Binding-site contacts:
Ligand atom OAB contacts residue ILE113 of chain 43.A at 3.2 Å (h-bond).
Ligand atom CAC contacts residue PHE233 of chain 43.A at 3.9 Å (hydrophobic).
Ligand atom OAB contacts residue ASP112 of chain 43.A at 3.6 Å.
Ligand atom CAA contacts residue PRO177 of chain 43.A at 3.3 Å (hydrophobic).
Ligand atom CAS contacts residue TYR201 of chain 43.A at 3.7 Å (hydrophobic).
Ligand atom NBC contacts residue TRP203 of chain 43.A at 3.2 Å.
Ligand atom CBA contacts residue ASN228 of chain 43.A at 3.8 Å.
Ligand atom CAL contacts residue PHE155 of chain 43.A at 3.7 Å (hydrophobic).
Ligand atom CAG contacts residue ASN228 of chain 43.A at 3.2 Å.
Ligand atom CAK contacts residue PHE135 of chain 43.A at 3.6 Å (hydrophobic).
Ligand atom NAT contacts residue PHE155 of chain 43.A at 3.9 Å.
Ligand atom OAW contacts residue ILE111 of chain 43.A at 3.9 Å.
Ligand atom CAG contacts residue GLN202 of chain 43.A at 3.5 Å.
Ligand atom CAC contacts residue PHE137 of chain 43.A at 3.8 Å (hydrophobic).
Ligand atom CAH contacts residue PHE155 of chain 43.A at 3.7 Å (hydrophobic).
Ligand atom CAF contacts residue TRP203 of chain 43.A at 3.8 Å (hydrophobic).
Ligand atom NBB contacts residue TRP203 of chain 43.A at 3.9 Å.
Ligand atom CBA contacts residue TRP203 of chain 43.A at 3.3 Å (hydrophobic).
Ligand atom OAB contacts residue TRP203 of chain 43.A at 3.8 Å.
Ligand atom CAJ contacts residue PHE155 of chain 43.A at 3.8 Å (hydrophobic).
Ligand atom CAD contacts residue ASP112 of chain 43.A at 3.7 Å.
Ligand atom CAP contacts residue ILE111 of chain 43.A at 3.6 Å (hydrophobic).
Ligand atom CAD contacts residue THR114 of chain 43.A at 3.6 Å.
Ligand atom CAG contacts residue TRP203 of chain 43.A at 3.6 Å (hydrophobic).
Ligand atom CAP contacts residue PHE135 of chain 43.A at 3.6 Å (hydrophobic).
Ligand atom CAA contacts residue VAL179 of chain 43.A at 3.3 Å (hydrophobic).
Ligand atom CAS contacts residue TRP203 of chain 43.A at 3.5 Å (hydrophobic).
Ligand atom CAR contacts residue TYR201 of chain 43.A at 3.5 Å (hydrophobic).
Ligand atom CAA contacts residue TYR153 of chain 43.A at 3.7 Å (hydrophobic).
Ligand atom CAE contacts residue ASN228 of chain 43.A at 3.4 Å.
Ligand atom CAL contacts residue PRO177 of chain 43.A at 3.7 Å (hydrophobic).
Ligand atom CAA contacts residue SER178 of chain 43.A at 3.5 Å.
Ligand atom CAN contacts residue ILE111 of chain 43.A at 3.8 Å (hydrophobic).
Ligand atom CAF contacts residue ASP112 of chain 43.A at 3.6 Å.
Ligand atom CAI contacts residue PHE135 of chain 43.A at 3.7 Å (hydrophobic).
Ligand atom CAI contacts residue VAL192 of chain 43.A at 3.9 Å (hydrophobic).
Ligand atom CAE contacts residue GLN202 of chain 43.A at 3.4 Å.
Ligand atom CAX contacts residue TRP203 of chain 43.A at 3.5 Å (hydrophobic).
Ligand atom OAW contacts residue MET195 of chain 43.A at 3.3 Å.
Ligand atom CAS contacts residue ASN228 of chain 43.A at 3.7 Å.

A protein and the small-molecule ligand that binds it are described below.
Small molecule (SMILES): CCO/N=C/c1ccc(OCCCCCN2CCN(c3ccncc3)C2=O)cc1

Sequence of chain 43.C:
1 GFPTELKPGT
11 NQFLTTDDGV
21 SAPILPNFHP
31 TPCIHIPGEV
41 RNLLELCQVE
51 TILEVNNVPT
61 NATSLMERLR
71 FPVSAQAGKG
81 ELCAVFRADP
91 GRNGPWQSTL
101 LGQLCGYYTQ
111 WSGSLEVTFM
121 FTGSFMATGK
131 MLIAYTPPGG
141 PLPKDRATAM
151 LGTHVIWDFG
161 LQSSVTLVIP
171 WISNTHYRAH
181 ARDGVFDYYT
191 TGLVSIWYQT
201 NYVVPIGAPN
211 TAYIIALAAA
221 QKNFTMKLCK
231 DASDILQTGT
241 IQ

Sequence of chain 44.C:
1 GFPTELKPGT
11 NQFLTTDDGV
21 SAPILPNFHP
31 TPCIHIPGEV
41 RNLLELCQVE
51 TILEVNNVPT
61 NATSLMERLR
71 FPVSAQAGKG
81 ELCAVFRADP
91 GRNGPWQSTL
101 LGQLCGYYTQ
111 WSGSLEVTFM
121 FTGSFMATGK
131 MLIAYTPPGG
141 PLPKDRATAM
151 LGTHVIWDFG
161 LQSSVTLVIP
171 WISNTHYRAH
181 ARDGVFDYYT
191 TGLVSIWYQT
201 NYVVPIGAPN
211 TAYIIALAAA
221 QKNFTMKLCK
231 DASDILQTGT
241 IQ

Sequence of chain 43.A:
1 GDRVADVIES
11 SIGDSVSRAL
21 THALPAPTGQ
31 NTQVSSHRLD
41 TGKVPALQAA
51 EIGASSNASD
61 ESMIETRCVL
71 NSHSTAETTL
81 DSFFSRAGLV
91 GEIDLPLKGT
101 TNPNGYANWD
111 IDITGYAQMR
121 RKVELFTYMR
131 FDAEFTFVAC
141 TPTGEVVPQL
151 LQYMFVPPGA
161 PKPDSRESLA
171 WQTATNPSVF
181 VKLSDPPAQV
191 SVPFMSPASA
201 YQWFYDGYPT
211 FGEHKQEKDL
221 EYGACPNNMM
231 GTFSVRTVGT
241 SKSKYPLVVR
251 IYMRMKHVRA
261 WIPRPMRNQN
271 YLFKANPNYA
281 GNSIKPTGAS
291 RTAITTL